Sequence of chain 1.L:
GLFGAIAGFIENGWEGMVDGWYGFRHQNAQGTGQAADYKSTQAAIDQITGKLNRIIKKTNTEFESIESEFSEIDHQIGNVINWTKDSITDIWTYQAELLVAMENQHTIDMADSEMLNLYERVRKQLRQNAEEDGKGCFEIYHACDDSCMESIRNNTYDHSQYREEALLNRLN

Sequence of chain 1.D:
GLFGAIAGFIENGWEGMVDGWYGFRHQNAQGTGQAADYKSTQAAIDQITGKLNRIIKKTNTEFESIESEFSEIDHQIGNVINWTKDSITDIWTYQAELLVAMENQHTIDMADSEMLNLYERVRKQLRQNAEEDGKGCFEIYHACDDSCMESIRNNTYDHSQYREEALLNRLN

The protein below binds the small molecule below.
Small molecule (SMILES): CC(=O)N[C@@H]1[C@@H](O)[C@H](O)[C@@H](CO)O[C@H]1O

Binding-site contacts:
Ligand atom C4 contacts residue ASN82 of chain 1.D at 4.3 Å.
Ligand atom O7 contacts residue ASN79 of chain 1.D at 4.1 Å.
Ligand atom C7 contacts residue ASN82 of chain 1.D at 3.3 Å.
Ligand atom C1 contacts residue ASN82 of chain 1.D at 1.5 Å.
Ligand atom O7 contacts residue GLU64 of chain 1.L at 3.0 Å (salt-bridge).
Ligand atom C7 contacts residue ASN79 of chain 1.D at 3.8 Å.
Ligand atom C8 contacts residue ASN79 of chain 1.D at 2.6 Å.
Ligand atom C2 contacts residue ASN82 of chain 1.D at 2.5 Å.
Ligand atom C7 contacts residue GLU64 of chain 1.L at 3.8 Å.
Ligand atom C5 contacts residue ASN82 of chain 1.D at 3.8 Å.
Ligand atom C3 contacts residue ASN82 of chain 1.D at 3.8 Å.
Ligand atom N2 contacts residue ASN82 of chain 1.D at 3.0 Å (h-bond).
Ligand atom C8 contacts residue GLU64 of chain 1.L at 3.7 Å.
Ligand atom O7 contacts residue ASN82 of chain 1.D at 3.1 Å (h-bond).
Ligand atom C8 contacts residue HIS75 of chain 1.D at 3.6 Å.
Ligand atom O5 contacts residue ASN82 of chain 1.D at 2.5 Å (h-bond).